Sequence of chain 1.A:
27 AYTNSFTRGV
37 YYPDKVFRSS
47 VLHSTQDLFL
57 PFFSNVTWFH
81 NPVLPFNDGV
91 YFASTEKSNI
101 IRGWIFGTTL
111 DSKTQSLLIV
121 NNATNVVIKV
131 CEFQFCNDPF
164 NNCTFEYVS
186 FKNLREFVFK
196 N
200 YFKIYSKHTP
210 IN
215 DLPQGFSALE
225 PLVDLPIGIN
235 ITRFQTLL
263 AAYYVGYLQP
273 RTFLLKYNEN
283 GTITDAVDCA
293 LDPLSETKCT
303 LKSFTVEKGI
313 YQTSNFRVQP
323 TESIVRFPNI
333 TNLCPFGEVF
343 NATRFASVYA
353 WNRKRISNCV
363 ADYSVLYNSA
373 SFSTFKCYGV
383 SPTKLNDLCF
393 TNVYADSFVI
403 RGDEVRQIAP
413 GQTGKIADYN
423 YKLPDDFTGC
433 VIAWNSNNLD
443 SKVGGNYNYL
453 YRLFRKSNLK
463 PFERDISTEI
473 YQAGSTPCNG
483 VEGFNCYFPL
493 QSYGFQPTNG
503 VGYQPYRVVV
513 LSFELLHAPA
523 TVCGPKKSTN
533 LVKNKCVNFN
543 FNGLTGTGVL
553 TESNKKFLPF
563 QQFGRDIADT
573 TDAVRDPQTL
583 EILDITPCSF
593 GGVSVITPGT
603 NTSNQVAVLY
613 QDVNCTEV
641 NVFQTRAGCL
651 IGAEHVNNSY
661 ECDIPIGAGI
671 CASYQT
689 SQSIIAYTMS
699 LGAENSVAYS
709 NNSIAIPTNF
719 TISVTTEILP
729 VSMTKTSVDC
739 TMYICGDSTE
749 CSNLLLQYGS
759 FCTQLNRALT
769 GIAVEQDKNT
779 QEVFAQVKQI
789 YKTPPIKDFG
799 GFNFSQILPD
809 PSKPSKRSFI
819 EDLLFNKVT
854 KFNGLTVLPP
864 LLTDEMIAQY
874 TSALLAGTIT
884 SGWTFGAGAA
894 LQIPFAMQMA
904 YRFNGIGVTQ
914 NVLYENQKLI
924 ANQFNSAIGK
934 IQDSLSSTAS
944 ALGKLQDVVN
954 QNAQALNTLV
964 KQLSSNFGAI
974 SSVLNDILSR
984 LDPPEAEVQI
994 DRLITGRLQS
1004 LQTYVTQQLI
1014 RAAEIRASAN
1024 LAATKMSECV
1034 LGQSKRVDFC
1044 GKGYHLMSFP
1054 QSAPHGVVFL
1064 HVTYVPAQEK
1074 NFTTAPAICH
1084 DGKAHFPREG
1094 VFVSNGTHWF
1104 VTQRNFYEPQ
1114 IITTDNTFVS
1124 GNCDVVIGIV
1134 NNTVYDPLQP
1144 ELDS

Binding-site contacts:
Ligand atom N2 contacts residue ASN1074 of chain 1.B at 2.9 Å (h-bond).
Ligand atom C5 contacts residue ALA706 of chain 1.B at 3.6 Å (hydrophobic).
Ligand atom O5 contacts residue ALA706 of chain 1.B at 4.4 Å.
Ligand atom C4 contacts residue ALA706 of chain 1.B at 4.2 Å (hydrophobic).
Ligand atom O7 contacts residue ASN1074 of chain 1.B at 4.5 Å.
Ligand atom C8 contacts residue LYS1073 of chain 1.B at 4.5 Å.
Ligand atom C6 contacts residue ALA706 of chain 1.B at 4.4 Å (hydrophobic).
Ligand atom C3 contacts residue ASN1074 of chain 1.B at 3.8 Å.
Ligand atom C4 contacts residue ASN1074 of chain 1.B at 4.2 Å.
Ligand atom C8 contacts residue ASN1074 of chain 1.B at 4.1 Å.
Ligand atom O5 contacts residue ASN1074 of chain 1.B at 2.3 Å (h-bond).
Ligand atom C2 contacts residue ASN1074 of chain 1.B at 2.5 Å.
Ligand atom C7 contacts residue ASN1074 of chain 1.B at 3.9 Å.
Ligand atom C1 contacts residue ASN1074 of chain 1.B at 1.4 Å.
Ligand atom O4 contacts residue ALA706 of chain 1.B at 4.1 Å.
Ligand atom C3 contacts residue ALA706 of chain 1.B at 4.3 Å (hydrophobic).
Ligand atom C1 contacts residue GLN895 of chain 1.A at 4.3 Å.
Ligand atom C5 contacts residue ASN1074 of chain 1.B at 3.6 Å.
Ligand atom C8 contacts residue GLU1072 of chain 1.B at 3.3 Å.

A small-molecule ligand and the protein it binds are described below.
Small molecule (SMILES): CC(=O)N[C@@H]1[C@@H](O)[C@H](O)[C@@H](CO)O[C@H]1O

Sequence of chain 1.B:
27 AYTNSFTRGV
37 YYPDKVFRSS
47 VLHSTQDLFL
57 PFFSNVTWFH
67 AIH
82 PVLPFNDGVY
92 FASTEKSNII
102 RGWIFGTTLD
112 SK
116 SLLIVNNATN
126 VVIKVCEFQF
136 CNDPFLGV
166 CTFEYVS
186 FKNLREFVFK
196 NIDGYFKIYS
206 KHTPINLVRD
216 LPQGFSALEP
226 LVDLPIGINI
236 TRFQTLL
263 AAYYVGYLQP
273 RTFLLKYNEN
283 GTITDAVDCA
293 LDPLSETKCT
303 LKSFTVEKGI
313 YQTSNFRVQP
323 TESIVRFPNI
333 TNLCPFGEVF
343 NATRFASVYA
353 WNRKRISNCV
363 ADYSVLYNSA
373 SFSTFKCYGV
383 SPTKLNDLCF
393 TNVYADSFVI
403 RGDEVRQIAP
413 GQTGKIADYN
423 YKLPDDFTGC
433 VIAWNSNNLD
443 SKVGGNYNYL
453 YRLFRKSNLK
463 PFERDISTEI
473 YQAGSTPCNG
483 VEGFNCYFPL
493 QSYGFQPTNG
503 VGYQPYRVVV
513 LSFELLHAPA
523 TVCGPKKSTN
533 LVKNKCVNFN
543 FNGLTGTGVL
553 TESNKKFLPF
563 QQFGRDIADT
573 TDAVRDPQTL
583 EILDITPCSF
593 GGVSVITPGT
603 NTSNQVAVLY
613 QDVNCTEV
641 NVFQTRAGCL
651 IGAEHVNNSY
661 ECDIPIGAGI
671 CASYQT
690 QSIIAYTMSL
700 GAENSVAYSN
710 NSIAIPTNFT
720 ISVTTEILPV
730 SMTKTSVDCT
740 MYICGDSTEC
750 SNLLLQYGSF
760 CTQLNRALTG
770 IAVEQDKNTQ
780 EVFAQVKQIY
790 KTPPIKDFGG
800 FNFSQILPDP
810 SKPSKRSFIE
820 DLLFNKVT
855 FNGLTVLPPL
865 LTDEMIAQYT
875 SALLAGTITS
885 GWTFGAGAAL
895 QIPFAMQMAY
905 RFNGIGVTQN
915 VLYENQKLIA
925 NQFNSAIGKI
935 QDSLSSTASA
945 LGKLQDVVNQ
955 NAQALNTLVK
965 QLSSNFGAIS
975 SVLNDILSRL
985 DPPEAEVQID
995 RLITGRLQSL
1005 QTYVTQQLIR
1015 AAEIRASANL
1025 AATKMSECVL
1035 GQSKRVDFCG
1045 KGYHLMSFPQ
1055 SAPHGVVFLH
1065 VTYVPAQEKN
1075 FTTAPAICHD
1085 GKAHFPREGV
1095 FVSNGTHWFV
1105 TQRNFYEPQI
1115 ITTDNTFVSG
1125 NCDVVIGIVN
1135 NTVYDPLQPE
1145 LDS